Sequence of chain 2.A:
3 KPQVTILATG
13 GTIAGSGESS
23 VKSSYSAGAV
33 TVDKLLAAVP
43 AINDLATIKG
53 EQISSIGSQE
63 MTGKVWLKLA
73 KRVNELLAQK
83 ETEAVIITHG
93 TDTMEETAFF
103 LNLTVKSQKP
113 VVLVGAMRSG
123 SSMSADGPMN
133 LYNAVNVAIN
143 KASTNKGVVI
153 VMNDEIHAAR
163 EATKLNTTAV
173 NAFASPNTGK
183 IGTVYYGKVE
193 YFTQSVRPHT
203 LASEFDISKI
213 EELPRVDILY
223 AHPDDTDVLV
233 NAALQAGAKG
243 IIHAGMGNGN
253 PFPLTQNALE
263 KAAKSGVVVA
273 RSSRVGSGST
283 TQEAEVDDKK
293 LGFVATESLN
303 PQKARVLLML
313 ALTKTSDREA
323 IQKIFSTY

Binding-site contacts:
Ligand atom N contacts residue GLU287 of chain 2.B at 2.7 Å (salt-bridge).
Ligand atom CB contacts residue LYS166 of chain 2.A at 4.5 Å.
Ligand atom OXT contacts residue GLN61 of chain 2.A at 3.9 Å.
Ligand atom OD2 contacts residue ALA118 of chain 2.A at 3.0 Å (h-bond).
Ligand atom CA contacts residue ASP94 of chain 2.A at 4.1 Å.
Ligand atom OD2 contacts residue MET119 of chain 2.A at 3.9 Å.
Ligand atom O contacts residue THR93 of chain 2.A at 4.3 Å.
Ligand atom CG contacts residue ALA118 of chain 2.A at 3.8 Å (hydrophobic).
Ligand atom OD1 contacts residue THR93 of chain 2.A at 2.9 Å (h-bond).
Ligand atom O contacts residue GLY92 of chain 2.A at 3.2 Å.
Ligand atom CG contacts residue ASP94 of chain 2.A at 4.5 Å.
Ligand atom C contacts residue THR93 of chain 2.A at 3.8 Å.
Ligand atom CB contacts residue GLU287 of chain 2.B at 3.9 Å.
Ligand atom CA contacts residue GLN61 of chain 2.A at 4.2 Å.
Ligand atom OXT contacts residue SER60 of chain 2.A at 2.6 Å (h-bond).
Ligand atom CB contacts residue THR93 of chain 2.A at 3.4 Å.
Ligand atom OD2 contacts residue LYS166 of chain 2.A at 4.4 Å.
Ligand atom C contacts residue GLN61 of chain 2.A at 3.7 Å.
Ligand atom CG contacts residue GLY92 of chain 2.A at 4.3 Å.
Ligand atom C contacts residue SER60 of chain 2.A at 3.5 Å.
Ligand atom N contacts residue ASP94 of chain 2.A at 3.0 Å (salt-bridge).
Ligand atom O contacts residue SER60 of chain 2.A at 2.9 Å (h-bond).
Ligand atom C contacts residue GLY92 of chain 2.A at 3.5 Å.
Ligand atom OD2 contacts residue THR93 of chain 2.A at 2.6 Å (h-bond).
Ligand atom N contacts residue GLN61 of chain 2.A at 3.4 Å (h-bond).
Ligand atom OD1 contacts residue GLY92 of chain 2.A at 3.3 Å.
Ligand atom OXT contacts residue GLY92 of chain 2.A at 3.5 Å.
Ligand atom N contacts residue ASN252 of chain 2.B at 3.7 Å.
Ligand atom OD1 contacts residue ALA118 of chain 2.A at 3.8 Å.
Ligand atom OXT contacts residue ASP94 of chain 2.A at 3.1 Å (salt-bridge).
Ligand atom C contacts residue ASP94 of chain 2.A at 4.0 Å.
Ligand atom O contacts residue GLN61 of chain 2.A at 3.6 Å.
Ligand atom OXT contacts residue THR93 of chain 2.A at 3.4 Å (h-bond).
Ligand atom O contacts residue GLY59 of chain 2.A at 3.7 Å.
Ligand atom CG contacts residue THR93 of chain 2.A at 2.9 Å.
Ligand atom CB contacts residue ASP94 of chain 2.A at 3.4 Å.
Ligand atom CA contacts residue GLU287 of chain 2.B at 3.6 Å.

The small molecule below binds the protein below.
Small molecule (SMILES): N[C@@H](CC(=O)O)C(=O)O

Sequence of chain 2.B:
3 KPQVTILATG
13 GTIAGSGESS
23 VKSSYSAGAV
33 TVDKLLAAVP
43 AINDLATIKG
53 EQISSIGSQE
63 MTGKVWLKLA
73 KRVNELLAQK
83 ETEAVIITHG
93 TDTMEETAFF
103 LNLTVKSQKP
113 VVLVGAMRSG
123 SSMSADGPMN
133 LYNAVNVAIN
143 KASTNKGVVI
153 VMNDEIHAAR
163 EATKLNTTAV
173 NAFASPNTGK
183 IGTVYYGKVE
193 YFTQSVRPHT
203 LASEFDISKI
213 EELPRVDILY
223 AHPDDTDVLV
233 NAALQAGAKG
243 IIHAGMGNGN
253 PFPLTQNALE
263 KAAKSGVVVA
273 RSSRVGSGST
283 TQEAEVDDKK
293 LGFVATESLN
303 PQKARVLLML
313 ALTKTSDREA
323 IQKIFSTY